Binding-site contacts:
Ligand atom N3 contacts residue A4 of chain 1.A at 2.8 Å (h-bond).
Ligand atom C6 contacts residue A6 of chain 1.A at 3.2 Å.
Ligand atom OP1 contacts residue TRP85 of chain 1.C at 2.7 Å (h-bond).
Ligand atom O3' contacts residue ASN52 of chain 1.C at 3.1 Å (h-bond).
Ligand atom O3' contacts residue THR50 of chain 1.C at 3.2 Å.
Ligand atom N2 contacts residue G3 of chain 1.A at 3.1 Å (h-bond).
Ligand atom C4 contacts residue G3 of chain 1.A at 3.3 Å.
Ligand atom O5' contacts residue ASN52 of chain 1.C at 3.3 Å (h-bond).
Ligand atom O4' contacts residue ASN51 of chain 1.C at 3.2 Å (h-bond).
Ligand atom N3 contacts residue A6 of chain 1.A at 2.8 Å (h-bond).
Ligand atom C5' contacts residue ASN52 of chain 1.C at 3.3 Å.
Ligand atom O4' contacts residue ASN23 of chain 1.C at 2.7 Å (h-bond).
Ligand atom OP2 contacts residue THR94 of chain 1.C at 3.0 Å (h-bond).
Ligand atom N2 contacts residue C2 of chain 1.A at 3.1 Å (h-bond).
Ligand atom N3 contacts residue G3 of chain 1.A at 2.8 Å (h-bond).
Ligand atom O4 contacts residue A4 of chain 1.A at 3.1 Å (h-bond).
Ligand atom O4 contacts residue A6 of chain 1.A at 3.0 Å (h-bond).
Ligand atom N1 contacts residue G3 of chain 1.A at 3.2 Å.
Ligand atom OP2 contacts residue SER93 of chain 1.C at 3.3 Å (h-bond).
Ligand atom C2 contacts residue A6 of chain 1.A at 3.0 Å.
Ligand atom C2 contacts residue G3 of chain 1.A at 3.0 Å.
Ligand atom O6 contacts residue C2 of chain 1.A at 3.1 Å (h-bond).
Ligand atom OP1 contacts residue SER93 of chain 1.C at 2.6 Å (h-bond).
Ligand atom O4' contacts residue ASN52 of chain 1.C at 2.7 Å (h-bond).
Ligand atom O4' contacts residue ASN23 of chain 1.C at 3.3 Å (h-bond).
Ligand atom N1 contacts residue C5 of chain 1.A at 3.0 Å (h-bond).
Ligand atom N2 contacts residue C5 of chain 1.A at 3.0 Å (h-bond).
Ligand atom O4' contacts residue GLN80 of chain 1.C at 3.3 Å (h-bond).
Ligand atom N1 contacts residue A6 of chain 1.A at 3.2 Å.
Ligand atom C2 contacts residue G3 of chain 1.A at 3.3 Å.
Ligand atom O6 contacts residue C5 of chain 1.A at 3.0 Å (h-bond).
Ligand atom N2 contacts residue A6 of chain 1.A at 3.1 Å (h-bond).
Ligand atom N1 contacts residue C2 of chain 1.A at 3.1 Å (h-bond).
Ligand atom OP1 contacts residue THR50 of chain 1.C at 2.5 Å (h-bond).
Ligand atom C4' contacts residue ASN52 of chain 1.C at 3.1 Å.
Ligand atom O2 contacts residue ASN23 of chain 1.C at 2.5 Å (h-bond).
Ligand atom N4 contacts residue G3 of chain 1.A at 3.0 Å (h-bond).
Ligand atom C1' contacts residue ASN52 of chain 1.C at 3.2 Å.
Ligand atom N3 contacts residue ASN52 of chain 1.C at 3.3 Å (h-bond).
Ligand atom O2 contacts residue G3 of chain 1.A at 2.5 Å (h-bond).

Sequence of chain 1.C:
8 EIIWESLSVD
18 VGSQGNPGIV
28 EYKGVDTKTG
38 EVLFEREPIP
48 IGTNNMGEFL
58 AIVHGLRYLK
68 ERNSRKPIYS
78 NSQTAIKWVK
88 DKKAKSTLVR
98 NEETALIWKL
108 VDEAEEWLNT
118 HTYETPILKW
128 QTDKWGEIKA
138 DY

A protein and the small-molecule ligand that binds it are described below.
Small molecule (SMILES): Cc1cn([C@H]2C[C@H](O[P](=O)(O)OC[C@H]3O[C@@H](n4cnc5c(=O)nc(N)[nH]c54)C[C@@H]3O[P](=O)(O)OC[C@H]3O[C@@H](n4cc(C)c(=O)[nH]c4=O)C[C@@H]3O[P](=O)(O)OC[C@H]3O[C@@H](n4ccc(N)nc4=O)C[C@@H]3O[P](=O)(O)OC[C@H]3O[C@@H](n4cnc5c(=O)nc(N)[nH]c54)C[C@@H]3O)[C@@H](CO[P](=O)(O)O[C@H]3C[C@H](n4cnc5c(N)ncnc54)O[C@@H]3CO)O2)c(=O)[nH]c1=O